This small molecule binds to this protein.
Small molecule (SMILES): CC(=O)N[C@H]1[C@H](O[C@H]2[C@H](O)[C@@H](NC(C)=O)CO[C@@H]2CO)O[C@H](CO)[C@@H](O)[C@@H]1O

Sequence of chain 1.H:
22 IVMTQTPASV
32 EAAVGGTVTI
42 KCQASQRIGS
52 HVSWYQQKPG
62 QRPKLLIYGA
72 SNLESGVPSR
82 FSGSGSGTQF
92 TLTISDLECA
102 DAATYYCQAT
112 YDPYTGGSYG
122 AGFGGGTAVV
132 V

Sequence of chain 1.E:
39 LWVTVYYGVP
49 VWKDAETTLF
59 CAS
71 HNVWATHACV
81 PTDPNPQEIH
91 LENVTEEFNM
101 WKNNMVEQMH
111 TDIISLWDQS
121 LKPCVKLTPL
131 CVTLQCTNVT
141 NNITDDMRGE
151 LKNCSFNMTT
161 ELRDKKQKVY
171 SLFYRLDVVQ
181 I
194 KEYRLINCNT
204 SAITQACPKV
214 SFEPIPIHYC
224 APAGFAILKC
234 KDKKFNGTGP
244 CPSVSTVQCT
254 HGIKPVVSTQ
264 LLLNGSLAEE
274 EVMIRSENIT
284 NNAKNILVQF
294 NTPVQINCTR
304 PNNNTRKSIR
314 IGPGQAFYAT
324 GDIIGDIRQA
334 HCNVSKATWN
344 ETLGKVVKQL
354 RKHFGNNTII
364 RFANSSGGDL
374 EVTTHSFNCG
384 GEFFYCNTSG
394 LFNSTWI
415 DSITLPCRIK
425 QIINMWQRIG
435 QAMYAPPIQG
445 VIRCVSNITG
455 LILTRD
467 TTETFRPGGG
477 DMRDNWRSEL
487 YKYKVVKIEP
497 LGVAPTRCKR

Sequence of chain 1.F:
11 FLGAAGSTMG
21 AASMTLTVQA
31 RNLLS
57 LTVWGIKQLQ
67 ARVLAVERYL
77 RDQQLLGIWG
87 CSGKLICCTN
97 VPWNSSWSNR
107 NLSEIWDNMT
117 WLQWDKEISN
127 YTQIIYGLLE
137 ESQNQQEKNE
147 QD

Binding-site contacts:
Ligand atom C3 contacts residue ASN93 of chain 1.E at 3.9 Å.
Ligand atom C1 contacts residue SER46 of chain 1.H at 4.2 Å.
Ligand atom C7 contacts residue GLY16 of chain 1.F at 4.0 Å.
Ligand atom C8 contacts residue GLN44 of chain 1.H at 3.5 Å.
Ligand atom O4 contacts residue SER46 of chain 1.H at 4.0 Å.
Ligand atom C4 contacts residue ASN93 of chain 1.E at 4.4 Å.
Ligand atom C6 contacts residue THR89 of chain 1.H at 4.0 Å.
Ligand atom O7 contacts residue SER46 of chain 1.H at 3.8 Å.
Ligand atom C5 contacts residue THR89 of chain 1.H at 4.3 Å.
Ligand atom N2 contacts residue ASN93 of chain 1.E at 3.0 Å (h-bond).
Ligand atom O5 contacts residue ASN93 of chain 1.E at 2.5 Å (h-bond).
Ligand atom C8 contacts residue SER46 of chain 1.H at 4.2 Å.
Ligand atom O7 contacts residue ASN93 of chain 1.E at 4.5 Å.
Ligand atom C5 contacts residue SER46 of chain 1.H at 4.1 Å.
Ligand atom O7 contacts residue GLY16 of chain 1.F at 3.3 Å (h-bond).
Ligand atom C8 contacts residue THR25 of chain 1.H at 4.5 Å.
Ligand atom C7 contacts residue SER46 of chain 1.H at 4.1 Å.
Ligand atom O7 contacts residue ALA15 of chain 1.F at 3.8 Å.
Ligand atom C8 contacts residue GLU92 of chain 1.E at 3.1 Å.
Ligand atom N2 contacts residue ALA15 of chain 1.F at 4.1 Å.
Ligand atom C4 contacts residue SER46 of chain 1.H at 4.2 Å.
Ligand atom C7 contacts residue GLU92 of chain 1.E at 4.4 Å.
Ligand atom C7 contacts residue ALA45 of chain 1.H at 4.0 Å (hydrophobic).
Ligand atom C2 contacts residue ASN93 of chain 1.E at 2.6 Å.
Ligand atom C5 contacts residue ASN93 of chain 1.E at 3.9 Å.
Ligand atom C8 contacts residue ALA15 of chain 1.F at 2.9 Å (hydrophobic).
Ligand atom N2 contacts residue GLY16 of chain 1.F at 4.2 Å.
Ligand atom C2 contacts residue GLY16 of chain 1.F at 4.3 Å.
Ligand atom C7 contacts residue ALA15 of chain 1.F at 3.4 Å (hydrophobic).
Ligand atom O7 contacts residue SER17 of chain 1.F at 4.2 Å.
Ligand atom C2 contacts residue SER46 of chain 1.H at 4.4 Å.
Ligand atom C7 contacts residue ASN93 of chain 1.E at 4.0 Å.
Ligand atom C3 contacts residue SER46 of chain 1.H at 3.7 Å.
Ligand atom O6 contacts residue THR89 of chain 1.H at 3.0 Å (h-bond).
Ligand atom C1 contacts residue ASN93 of chain 1.E at 1.5 Å.
Ligand atom C8 contacts residue ALA45 of chain 1.H at 3.4 Å (hydrophobic).